Binding-site contacts:
Ligand atom P contacts residue GLY83 of chain 1.B at 3.3 Å.
Ligand atom O2P contacts residue GLY83 of chain 1.B at 3.0 Å (h-bond).
Ligand atom O4P contacts residue SER202 of chain 1.B at 2.7 Å (h-bond).
Ligand atom C3 contacts residue TYR108 of chain 1.B at 3.7 Å (hydrophobic).
Ligand atom O3P contacts residue GLY83 of chain 1.B at 2.8 Å (h-bond).
Ligand atom O2P contacts residue ARG55 of chain 1.C at 2.9 Å (salt-bridge).
Ligand atom P contacts residue SER202 of chain 1.B at 3.3 Å.
Ligand atom CB contacts residue TYR108 of chain 1.B at 3.3 Å (hydrophobic).
Ligand atom O1 contacts residue ARG367 of chain 1.B at 2.7 Å (salt-bridge).
Ligand atom O1 contacts residue SER332 of chain 1.B at 2.8 Å (h-bond).
Ligand atom O2 contacts residue ASN155 of chain 1.B at 3.2 Å (h-bond).
Ligand atom O2 contacts residue TYR108 of chain 1.B at 3.5 Å.
Ligand atom C contacts residue THR347 of chain 1.B at 3.6 Å.
Ligand atom C contacts residue ARG367 of chain 1.B at 3.5 Å.
Ligand atom O3 contacts residue ASN155 of chain 1.B at 2.7 Å (h-bond).
Ligand atom O2 contacts residue THR347 of chain 1.B at 3.4 Å.
Ligand atom O2P contacts residue MET84 of chain 1.B at 3.0 Å (h-bond).
Ligand atom C5A contacts residue TYR108 of chain 1.B at 3.6 Å (hydrophobic).
Ligand atom CE contacts residue TYR108 of chain 1.B at 3.6 Å (hydrophobic).
Ligand atom N contacts residue LYS205 of chain 1.B at 3.6 Å.
Ligand atom O1 contacts residue THR347 of chain 1.B at 3.4 Å.
Ligand atom P contacts residue ARG55 of chain 1.C at 3.6 Å.
Ligand atom C2A contacts residue ASP180 of chain 1.B at 3.5 Å.
Ligand atom O3P contacts residue SER202 of chain 1.B at 2.8 Å (h-bond).
Ligand atom N contacts residue TYR108 of chain 1.B at 3.5 Å.
Ligand atom C4 contacts residue TYR108 of chain 1.B at 3.6 Å (hydrophobic).
Ligand atom C5A contacts residue ARG55 of chain 1.C at 3.5 Å.
Ligand atom SD contacts residue TYR108 of chain 1.B at 2.9 Å (h-bond).
Ligand atom C4A contacts residue TYR108 of chain 1.B at 3.6 Å (hydrophobic).
Ligand atom O2 contacts residue ARG367 of chain 1.B at 3.0 Å (salt-bridge).
Ligand atom CA contacts residue LYS205 of chain 1.B at 3.3 Å.
Ligand atom O3P contacts residue GLY215 of chain 1.B at 3.5 Å (h-bond).
Ligand atom N1 contacts residue ASP180 of chain 1.B at 3.0 Å (salt-bridge).
Ligand atom O3P contacts residue SER204 of chain 1.B at 2.6 Å (h-bond).
Ligand atom C5 contacts residue TYR108 of chain 1.B at 3.5 Å (hydrophobic).
Ligand atom O4P contacts residue GLY83 of chain 1.B at 3.6 Å.
Ligand atom C4A contacts residue LYS205 of chain 1.B at 3.5 Å.
Ligand atom O1P contacts residue ARG55 of chain 1.C at 2.9 Å (salt-bridge).
Ligand atom O1P contacts residue TYR53 of chain 1.C at 2.7 Å (h-bond).
Ligand atom O2P contacts residue SER82 of chain 1.B at 3.3 Å.

Sequence of chain 1.C:
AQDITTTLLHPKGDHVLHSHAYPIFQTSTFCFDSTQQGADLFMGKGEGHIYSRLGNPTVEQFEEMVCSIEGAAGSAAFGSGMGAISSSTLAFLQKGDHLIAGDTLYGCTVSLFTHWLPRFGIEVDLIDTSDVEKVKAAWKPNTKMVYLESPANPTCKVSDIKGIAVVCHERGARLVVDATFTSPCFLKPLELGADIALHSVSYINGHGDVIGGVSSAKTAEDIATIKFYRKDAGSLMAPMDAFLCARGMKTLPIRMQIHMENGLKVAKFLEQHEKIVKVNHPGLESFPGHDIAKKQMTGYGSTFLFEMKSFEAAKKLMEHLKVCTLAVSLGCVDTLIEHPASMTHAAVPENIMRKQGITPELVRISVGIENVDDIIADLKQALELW

Sequence of chain 1.B:
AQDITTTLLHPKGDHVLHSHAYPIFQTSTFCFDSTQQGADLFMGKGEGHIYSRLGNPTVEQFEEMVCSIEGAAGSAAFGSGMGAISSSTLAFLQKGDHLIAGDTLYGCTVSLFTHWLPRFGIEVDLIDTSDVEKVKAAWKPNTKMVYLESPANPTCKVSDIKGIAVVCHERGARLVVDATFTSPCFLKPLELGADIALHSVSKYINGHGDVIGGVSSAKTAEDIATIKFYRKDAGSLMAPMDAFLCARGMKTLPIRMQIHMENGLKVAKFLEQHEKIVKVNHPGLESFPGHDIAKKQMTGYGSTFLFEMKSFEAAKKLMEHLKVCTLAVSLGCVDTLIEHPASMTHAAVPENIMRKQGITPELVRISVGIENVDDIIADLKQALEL

This small molecule binds to this protein.
Small molecule (SMILES): CSCC[C@H](N=Cc1c(COP(=O)(O)O)cnc(C)c1O)C(=O)O